A small-molecule ligand and the protein it binds are described below.
Small molecule (SMILES): Cc1c(CN(C)C(=O)CCc2cnc3c(c2)CCC(=O)N3)oc2ccccc12

Binding-site contacts:
Ligand atom C37 contacts residue PHE103 of chain 1.A at 3.9 Å (hydrophobic).
Ligand atom C4 contacts residue TYR155 of chain 1.A at 3.5 Å (hydrophobic).
Ligand atom C13 contacts residue ASN164 of chain 1.A at 3.6 Å.
Ligand atom O10 contacts residue TYR165 of chain 1.A at 3.8 Å.
Ligand atom O28 contacts residue PHE103 of chain 1.A at 3.5 Å.
Ligand atom N21 contacts residue ALA104 of chain 1.A at 2.8 Å (h-bond).
Ligand atom C20 contacts residue GLY102 of chain 1.A at 3.9 Å.
Ligand atom O2 contacts residue TYR165 of chain 1.A at 2.5 Å (h-bond).
Ligand atom C37 contacts residue ALA104 of chain 1.A at 3.9 Å (hydrophobic).
Ligand atom C20 contacts residue MET168 of chain 1.A at 2.9 Å (hydrophobic).
Ligand atom C14 contacts residue TYR165 of chain 1.A at 3.5 Å (hydrophobic).
Ligand atom C7 contacts residue PHE212 of chain 1.A at 3.8 Å (hydrophobic).
Ligand atom C38 contacts residue TYR155 of chain 1.A at 3.8 Å (hydrophobic).
Ligand atom O28 contacts residue ALA104 of chain 1.A at 3.9 Å.
Ligand atom C38 contacts residue PHE212 of chain 1.A at 3.5 Å (hydrophobic).
Ligand atom N3 contacts residue TYR165 of chain 1.A at 3.8 Å.
Ligand atom C23 contacts residue ILE109 of chain 1.A at 3.9 Å (hydrophobic).
Ligand atom C9 contacts residue TYR165 of chain 1.A at 3.5 Å (hydrophobic).
Ligand atom C8 contacts residue TYR165 of chain 1.A at 3.6 Å (hydrophobic).
Ligand atom C4 contacts residue TYR165 of chain 1.A at 3.9 Å (hydrophobic).
Ligand atom C25 contacts residue ARG106 of chain 1.A at 3.4 Å.
Ligand atom N36 contacts residue PHE103 of chain 1.A at 3.5 Å.
Ligand atom N36 contacts residue ALA104 of chain 1.A at 2.9 Å (h-bond).
Ligand atom C37 contacts residue ARG106 of chain 1.A at 3.8 Å.
Ligand atom O28 contacts residue ARG106 of chain 1.A at 3.1 Å.
Ligand atom O2 contacts residue LYS172 of chain 1.A at 3.9 Å.
Ligand atom C13 contacts residue TYR165 of chain 1.A at 3.7 Å (hydrophobic).
Ligand atom C1 contacts residue TYR165 of chain 1.A at 3.4 Å (hydrophobic).
Ligand atom N21 contacts residue PHE103 of chain 1.A at 3.4 Å.
Ligand atom C22 contacts residue ALA104 of chain 1.A at 3.5 Å (hydrophobic).
Ligand atom C12 contacts residue ASN164 of chain 1.A at 3.9 Å.
Ligand atom C20 contacts residue ALA104 of chain 1.A at 3.5 Å (hydrophobic).
Ligand atom C19 contacts residue MET168 of chain 1.A at 4.0 Å (hydrophobic).
Ligand atom C12 contacts residue TYR165 of chain 1.A at 3.7 Å (hydrophobic).
Ligand atom C20 contacts residue PHE103 of chain 1.A at 3.7 Å (hydrophobic).
Ligand atom C13 contacts residue ILE109 of chain 1.A at 4.0 Å (hydrophobic).
Ligand atom N21 contacts residue ILE109 of chain 1.A at 3.9 Å.
Ligand atom C11 contacts residue TYR165 of chain 1.A at 3.7 Å (hydrophobic).
Ligand atom C22 contacts residue ILE109 of chain 1.A at 3.7 Å (hydrophobic).
Ligand atom N21 contacts residue MET168 of chain 1.A at 3.4 Å.

Sequence of chain 1.A:
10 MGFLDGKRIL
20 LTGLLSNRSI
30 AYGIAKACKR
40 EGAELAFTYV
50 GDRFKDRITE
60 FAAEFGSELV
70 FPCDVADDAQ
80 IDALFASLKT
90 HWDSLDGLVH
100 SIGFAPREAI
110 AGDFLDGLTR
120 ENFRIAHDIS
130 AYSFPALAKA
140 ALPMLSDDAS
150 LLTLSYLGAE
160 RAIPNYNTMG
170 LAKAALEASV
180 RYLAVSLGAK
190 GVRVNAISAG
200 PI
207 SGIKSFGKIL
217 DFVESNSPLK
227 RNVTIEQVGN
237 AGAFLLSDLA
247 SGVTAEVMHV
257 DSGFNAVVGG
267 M